Sequence of chain 1.A:
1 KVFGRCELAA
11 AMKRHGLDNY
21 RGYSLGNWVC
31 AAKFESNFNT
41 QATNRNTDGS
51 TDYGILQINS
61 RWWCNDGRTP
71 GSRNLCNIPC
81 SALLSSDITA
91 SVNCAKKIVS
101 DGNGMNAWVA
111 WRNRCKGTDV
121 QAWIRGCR

Binding-site contacts:
Ligand atom O4 contacts residue ASP52 of chain 1.A at 4.2 Å.
Ligand atom C6 contacts residue NAG1 of chain 1.B at 3.8 Å.
Ligand atom O3 contacts residue VAL109 of chain 1.A at 4.4 Å.
Ligand atom C6 contacts residue VAL109 of chain 1.A at 4.3 Å (hydrophobic).
Ligand atom O4 contacts residue ALA107 of chain 1.A at 4.1 Å.
Ligand atom O6 contacts residue ALA110 of chain 1.A at 4.3 Å.
Ligand atom C6 contacts residue ASP52 of chain 1.A at 3.7 Å.
Ligand atom N5 contacts residue GLU35 of chain 1.A at 3.8 Å.
Ligand atom C2 contacts residue ASP52 of chain 1.A at 4.1 Å.
Ligand atom C4 contacts residue ASP52 of chain 1.A at 4.0 Å.
Ligand atom C4 contacts residue NAG1 of chain 1.B at 2.5 Å.
Ligand atom C4 contacts residue VAL109 of chain 1.A at 4.1 Å (hydrophobic).
Ligand atom C3 contacts residue ASN59 of chain 1.A at 4.2 Å.
Ligand atom O4 contacts residue ASN59 of chain 1.A at 3.8 Å.
Ligand atom C5 contacts residue GLU35 of chain 1.A at 4.4 Å.
Ligand atom O6 contacts residue ALA107 of chain 1.A at 3.8 Å.
Ligand atom O6 contacts residue GLU35 of chain 1.A at 2.7 Å (salt-bridge).
Ligand atom O6 contacts residue NAG1 of chain 1.B at 4.3 Å.
Ligand atom C3 contacts residue ASP52 of chain 1.A at 4.0 Å.
Ligand atom C2 contacts residue ASN46 of chain 1.A at 3.7 Å.
Ligand atom O6 contacts residue VAL109 of chain 1.A at 2.9 Å (h-bond).
Ligand atom O4 contacts residue NAG1 of chain 1.B at 1.4 Å.
Ligand atom O6 contacts residue TRP108 of chain 1.A at 3.5 Å.
Ligand atom O3 contacts residue NAG1 of chain 1.B at 2.8 Å (h-bond).
Ligand atom C3 contacts residue ASN46 of chain 1.A at 4.1 Å.
Ligand atom C1 contacts residue ASN46 of chain 1.A at 3.7 Å.
Ligand atom C6 contacts residue GLU35 of chain 1.A at 3.6 Å.
Ligand atom C2 contacts residue VAL109 of chain 1.A at 4.3 Å (hydrophobic).
Ligand atom C5 contacts residue ASP52 of chain 1.A at 2.8 Å.
Ligand atom N5 contacts residue ASP52 of chain 1.A at 2.6 Å (salt-bridge).
Ligand atom C6 contacts residue TRP108 of chain 1.A at 4.4 Å (hydrophobic).
Ligand atom C5 contacts residue NAG1 of chain 1.B at 3.7 Å.
Ligand atom C3 contacts residue NAG1 of chain 1.B at 3.4 Å.
Ligand atom C6 contacts residue GLN57 of chain 1.A at 3.4 Å.
Ligand atom C1 contacts residue ASP52 of chain 1.A at 3.0 Å.
Ligand atom C5 contacts residue GLN57 of chain 1.A at 3.9 Å.
Ligand atom C6 contacts residue ALA107 of chain 1.A at 4.2 Å (hydrophobic).
Ligand atom O2 contacts residue ASN46 of chain 1.A at 2.9 Å (h-bond).

This protein binds this small molecule.
Small molecule (SMILES): OC[C@H]1NC[C@H](O)[C@@H](O)[C@@H]1O